A protein and the small-molecule ligand that binds it are described below.
Small molecule (SMILES): CC(=O)N[C@@H]1[C@@H](O)[C@H](O)[C@@H](CO)O[C@H]1O

Sequence of chain 1.A:
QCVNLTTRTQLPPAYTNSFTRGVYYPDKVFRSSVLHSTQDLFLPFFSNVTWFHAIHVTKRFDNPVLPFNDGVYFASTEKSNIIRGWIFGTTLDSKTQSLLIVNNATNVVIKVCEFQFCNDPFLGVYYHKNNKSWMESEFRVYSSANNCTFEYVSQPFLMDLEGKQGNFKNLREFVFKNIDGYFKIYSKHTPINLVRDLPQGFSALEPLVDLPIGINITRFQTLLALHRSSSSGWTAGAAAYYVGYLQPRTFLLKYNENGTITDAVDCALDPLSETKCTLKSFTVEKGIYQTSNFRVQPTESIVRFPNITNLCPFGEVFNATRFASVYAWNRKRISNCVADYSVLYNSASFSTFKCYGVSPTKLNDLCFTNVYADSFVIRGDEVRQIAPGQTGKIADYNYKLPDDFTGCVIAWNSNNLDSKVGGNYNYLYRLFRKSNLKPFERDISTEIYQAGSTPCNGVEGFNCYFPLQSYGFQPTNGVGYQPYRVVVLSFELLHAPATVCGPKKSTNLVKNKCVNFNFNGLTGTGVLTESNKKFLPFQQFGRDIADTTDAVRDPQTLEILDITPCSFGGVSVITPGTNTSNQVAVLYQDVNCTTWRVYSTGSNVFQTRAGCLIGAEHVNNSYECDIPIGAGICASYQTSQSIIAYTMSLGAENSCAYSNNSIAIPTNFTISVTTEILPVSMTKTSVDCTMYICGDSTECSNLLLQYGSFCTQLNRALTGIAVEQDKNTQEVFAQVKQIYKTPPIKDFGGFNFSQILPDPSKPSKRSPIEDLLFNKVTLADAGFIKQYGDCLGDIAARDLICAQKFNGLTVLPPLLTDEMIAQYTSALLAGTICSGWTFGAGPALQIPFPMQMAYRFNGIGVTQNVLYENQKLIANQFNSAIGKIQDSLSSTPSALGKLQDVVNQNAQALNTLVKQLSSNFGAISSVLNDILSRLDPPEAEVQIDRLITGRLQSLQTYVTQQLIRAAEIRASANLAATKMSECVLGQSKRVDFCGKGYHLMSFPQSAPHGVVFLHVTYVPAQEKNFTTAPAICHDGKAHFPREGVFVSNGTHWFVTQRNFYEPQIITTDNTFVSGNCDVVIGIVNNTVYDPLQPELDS

Binding-site contacts:
Ligand atom O3 contacts residue SER371 of chain 1.A at 3.8 Å.
Ligand atom C7 contacts residue SER371 of chain 1.A at 4.3 Å.
Ligand atom C8 contacts residue SER371 of chain 1.A at 4.0 Å.
Ligand atom N2 contacts residue SER371 of chain 1.A at 4.0 Å.
Ligand atom C2 contacts residue ASN343 of chain 1.A at 2.5 Å.
Ligand atom C8 contacts residue GLY339 of chain 1.A at 3.9 Å.
Ligand atom C8 contacts residue PHE338 of chain 1.A at 4.0 Å (hydrophobic).
Ligand atom O5 contacts residue ASN343 of chain 1.A at 2.5 Å (h-bond).
Ligand atom C7 contacts residue ASN343 of chain 1.A at 3.6 Å.
Ligand atom C4 contacts residue ASN343 of chain 1.A at 4.3 Å.
Ligand atom O7 contacts residue GLY339 of chain 1.A at 3.8 Å.
Ligand atom N2 contacts residue ASN343 of chain 1.A at 2.9 Å (h-bond).
Ligand atom C5 contacts residue ASN343 of chain 1.A at 3.8 Å.
Ligand atom C3 contacts residue ASN343 of chain 1.A at 3.9 Å.
Ligand atom C1 contacts residue ASN343 of chain 1.A at 1.5 Å.
Ligand atom C8 contacts residue LEU368 of chain 1.A at 3.8 Å (hydrophobic).
Ligand atom C7 contacts residue GLY339 of chain 1.A at 4.1 Å.
Ligand atom C3 contacts residue SER371 of chain 1.A at 3.9 Å.
Ligand atom O7 contacts residue ASN343 of chain 1.A at 4.0 Å.
Ligand atom C8 contacts residue ASN343 of chain 1.A at 4.3 Å.